Binding-site contacts:
Ligand atom F24 contacts residue TRP170 of chain 1.B at 3.3 Å.
Ligand atom N12 contacts residue ASN450 of chain 1.B at 3.5 Å (h-bond).
Ligand atom C22 contacts residue GLY117 of chain 1.B at 3.8 Å.
Ligand atom F24 contacts residue THR121 of chain 1.B at 3.4 Å.
Ligand atom C16 contacts residue LEU452 of chain 1.B at 3.7 Å (hydrophobic).
Ligand atom O03 contacts residue ASN162 of chain 1.B at 3.8 Å.
Ligand atom C14 contacts residue ASN450 of chain 1.B at 3.7 Å.
Ligand atom C25 contacts residue LEU452 of chain 1.B at 3.6 Å (hydrophobic).
Ligand atom C20 contacts residue LEU452 of chain 1.B at 3.1 Å (hydrophobic).
Ligand atom F24 contacts residue ALA454 of chain 1.B at 3.8 Å.
Ligand atom C07 contacts residue ASN450 of chain 1.B at 3.2 Å.
Ligand atom N12 contacts residue PHE289 of chain 1.B at 3.7 Å.
Ligand atom N18 contacts residue LEU452 of chain 1.B at 3.5 Å (h-bond).
Ligand atom C19 contacts residue LEU452 of chain 1.B at 3.1 Å (hydrophobic).
Ligand atom C23 contacts residue GLY117 of chain 1.B at 3.8 Å.
Ligand atom O17 contacts residue TRP170 of chain 1.B at 3.5 Å.
Ligand atom C25 contacts residue TRP170 of chain 1.B at 3.7 Å (hydrophobic).
Ligand atom C01 contacts residue PHE458 of chain 1.B at 3.6 Å (hydrophobic).
Ligand atom O03 contacts residue CYS295 of chain 1.B at 3.7 Å.
Ligand atom N13 contacts residue ASN450 of chain 1.B at 3.8 Å.
Ligand atom C27 contacts residue PHE289 of chain 1.B at 3.7 Å (hydrophobic).
Ligand atom C26 contacts residue PHE289 of chain 1.B at 3.7 Å (hydrophobic).
Ligand atom F24 contacts residue GLY117 of chain 1.B at 3.8 Å.
Ligand atom C09 contacts residue PHE163 of chain 1.B at 3.5 Å (hydrophobic).
Ligand atom C27 contacts residue ASN450 of chain 1.B at 3.5 Å.
Ligand atom O03 contacts residue PHE163 of chain 1.B at 3.5 Å.
Ligand atom C06 contacts residue ASN450 of chain 1.B at 3.6 Å.
Ligand atom O17 contacts residue LEU452 of chain 1.B at 3.2 Å.
Ligand atom N33 contacts residue GLN285 of chain 1.B at 3.2 Å.
Ligand atom C30 contacts residue PHE289 of chain 1.B at 3.5 Å (hydrophobic).
Ligand atom C21 contacts residue ASN453 of chain 1.B at 3.8 Å.
Ligand atom C10 contacts residue PHE163 of chain 1.B at 3.4 Å (hydrophobic).
Ligand atom O04 contacts residue THR296 of chain 1.B at 3.4 Å (h-bond).
Ligand atom C28 contacts residue PHE289 of chain 1.B at 3.6 Å (hydrophobic).
Ligand atom C31 contacts residue PHE289 of chain 1.B at 3.6 Å (hydrophobic).
Ligand atom C21 contacts residue LEU452 of chain 1.B at 3.6 Å (hydrophobic).
Ligand atom O04 contacts residue CYS295 of chain 1.B at 3.0 Å (h-bond).
Ligand atom C29 contacts residue PHE289 of chain 1.B at 3.6 Å (hydrophobic).
Ligand atom C22 contacts residue ALA454 of chain 1.B at 3.7 Å (hydrophobic).
Ligand atom C15 contacts residue ASN450 of chain 1.B at 3.7 Å.

Sequence of chain 1.B:
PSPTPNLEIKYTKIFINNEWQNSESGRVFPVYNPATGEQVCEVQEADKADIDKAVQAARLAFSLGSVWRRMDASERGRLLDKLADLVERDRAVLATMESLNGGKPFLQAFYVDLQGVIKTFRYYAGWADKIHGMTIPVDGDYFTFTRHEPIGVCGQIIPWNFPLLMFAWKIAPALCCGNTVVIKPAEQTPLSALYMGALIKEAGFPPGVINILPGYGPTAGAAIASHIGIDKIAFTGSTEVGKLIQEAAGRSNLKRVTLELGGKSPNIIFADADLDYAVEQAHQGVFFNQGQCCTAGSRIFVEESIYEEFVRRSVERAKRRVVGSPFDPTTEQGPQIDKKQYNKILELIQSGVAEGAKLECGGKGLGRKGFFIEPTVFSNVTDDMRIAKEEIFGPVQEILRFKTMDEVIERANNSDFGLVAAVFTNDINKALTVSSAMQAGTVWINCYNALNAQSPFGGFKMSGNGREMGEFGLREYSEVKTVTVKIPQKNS

The protein below binds the small molecule below.
Small molecule (SMILES): CS(=O)(=O)c1ccc(-c2nn(-c3ccc(C#N)cc3)cc2C(=O)Nc2cccc(F)c2)cc1